This protein binds this small molecule.
Small molecule (SMILES): NC(=O)c1cccc(O)c1O

Sequence of chain 1.A:
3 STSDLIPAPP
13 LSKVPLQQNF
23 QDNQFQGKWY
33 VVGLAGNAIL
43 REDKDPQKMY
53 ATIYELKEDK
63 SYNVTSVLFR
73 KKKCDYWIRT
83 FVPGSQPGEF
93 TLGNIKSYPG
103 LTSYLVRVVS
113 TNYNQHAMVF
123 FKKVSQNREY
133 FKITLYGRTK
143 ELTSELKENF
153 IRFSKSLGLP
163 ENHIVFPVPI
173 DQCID

Binding-site contacts:
Ligand atom C13 contacts residue TYR132 of chain 1.A at 3.6 Å (hydrophobic).
Ligand atom C1 contacts residue LYS125 of chain 1.A at 3.5 Å.
Ligand atom C7 contacts residue LYS134 of chain 1.A at 4.3 Å.
Ligand atom C4 contacts residue LYS125 of chain 1.A at 3.7 Å.
Ligand atom O1 contacts residue FE1 of chain 1.D at 2.4 Å.
Ligand atom C7 contacts residue LYS125 of chain 1.A at 3.8 Å.
Ligand atom C13 contacts residue LYS134 of chain 1.A at 4.0 Å.
Ligand atom N1 contacts residue LYS125 of chain 1.A at 4.0 Å.
Ligand atom C10 contacts residue LYS125 of chain 1.A at 3.8 Å.
Ligand atom C19 contacts residue LYS125 of chain 1.A at 4.1 Å.
Ligand atom C19 contacts residue LYS134 of chain 1.A at 4.4 Å.
Ligand atom C7 contacts residue TYR106 of chain 1.A at 4.1 Å (hydrophobic).
Ligand atom C10 contacts residue TYR132 of chain 1.A at 3.8 Å (hydrophobic).
Ligand atom C7 contacts residue PHE123 of chain 1.A at 3.4 Å (hydrophobic).
Ligand atom C4 contacts residue DB11 of chain 1.F at 4.2 Å.
Ligand atom O1 contacts residue DB11 of chain 1.F at 3.2 Å (h-bond).
Ligand atom O1 contacts residue LYS134 of chain 1.A at 3.6 Å (salt-bridge).
Ligand atom C4 contacts residue FE1 of chain 1.D at 3.0 Å.
Ligand atom O4 contacts residue DB11 of chain 1.F at 3.1 Å (h-bond).
Ligand atom C4 contacts residue LYS134 of chain 1.A at 3.8 Å.
Ligand atom C13 contacts residue LYS125 of chain 1.A at 4.1 Å.
Ligand atom C10 contacts residue PHE133 of chain 1.A at 3.9 Å (hydrophobic).
Ligand atom O4 contacts residue FE1 of chain 1.D at 2.0 Å.
Ligand atom O4 contacts residue LYS134 of chain 1.A at 3.7 Å.
Ligand atom O7 contacts residue TYR132 of chain 1.A at 3.9 Å.
Ligand atom C16 contacts residue TYR132 of chain 1.A at 4.3 Å (hydrophobic).
Ligand atom C10 contacts residue LYS134 of chain 1.A at 3.9 Å.
Ligand atom C16 contacts residue LYS134 of chain 1.A at 3.9 Å.
Ligand atom C16 contacts residue LYS125 of chain 1.A at 3.7 Å.
Ligand atom O4 contacts residue LYS125 of chain 1.A at 4.1 Å.
Ligand atom C7 contacts residue FE1 of chain 1.D at 4.3 Å.
Ligand atom C1 contacts residue FE1 of chain 1.D at 3.1 Å.
Ligand atom C4 contacts residue PHE123 of chain 1.A at 4.3 Å (hydrophobic).
Ligand atom O7 contacts residue ALA40 of chain 1.A at 3.4 Å.
Ligand atom C13 contacts residue PHE133 of chain 1.A at 3.9 Å (hydrophobic).
Ligand atom C4 contacts residue TYR106 of chain 1.A at 3.9 Å (hydrophobic).
Ligand atom O1 contacts residue LYS125 of chain 1.A at 3.3 Å (salt-bridge).
Ligand atom C10 contacts residue PHE123 of chain 1.A at 3.8 Å (hydrophobic).
Ligand atom O4 contacts residue TYR106 of chain 1.A at 2.9 Å (h-bond).
Ligand atom C1 contacts residue LYS134 of chain 1.A at 3.7 Å.